Binding-site contacts:
Ligand atom C4 contacts residue ASN89 of chain 1.E at 4.0 Å.
Ligand atom C10 contacts residue HIS92 of chain 1.E at 3.7 Å.
Ligand atom O3 contacts residue HIS92 of chain 1.E at 4.0 Å.
Ligand atom C11 contacts residue HIS92 of chain 1.E at 3.5 Å.
Ligand atom C10 contacts residue LYS283 of chain 1.E at 3.9 Å.
Ligand atom C7 contacts residue HIS92 of chain 1.E at 3.5 Å.
Ligand atom O2 contacts residue GLY279 of chain 1.E at 2.9 Å (h-bond).
Ligand atom N contacts residue ASN89 of chain 1.E at 3.0 Å (h-bond).
Ligand atom C13 contacts residue PRO67 of chain 1.E at 3.8 Å (hydrophobic).
Ligand atom C6 contacts residue HIS92 of chain 1.E at 3.5 Å.
Ligand atom O2 contacts residue SER278 of chain 1.E at 3.1 Å.
Ligand atom C6 contacts residue ALA282 of chain 1.E at 3.6 Å (hydrophobic).
Ligand atom O4 contacts residue HIS92 of chain 1.E at 3.9 Å.
Ligand atom C2 contacts residue ASN89 of chain 1.E at 3.1 Å.
Ligand atom C14 contacts residue PRO67 of chain 1.E at 3.9 Å (hydrophobic).
Ligand atom C13 contacts residue HIS92 of chain 1.E at 3.6 Å.
Ligand atom C9 contacts residue HIS92 of chain 1.E at 3.8 Å.
Ligand atom C17 contacts residue HIS92 of chain 1.E at 3.7 Å.
Ligand atom O1 contacts residue THR64 of chain 1.E at 3.2 Å.
Ligand atom C5 contacts residue HIS92 of chain 1.E at 3.5 Å.
Ligand atom C1 contacts residue ALA282 of chain 1.E at 3.7 Å (hydrophobic).
Ligand atom C contacts residue HIS92 of chain 1.E at 3.8 Å.
Ligand atom C12 contacts residue HIS92 of chain 1.E at 3.3 Å.
Ligand atom C16 contacts residue TYR97 of chain 1.E at 3.3 Å (hydrophobic).
Ligand atom C4 contacts residue HIS92 of chain 1.E at 3.6 Å.
Ligand atom C2 contacts residue ARG87 of chain 1.E at 3.6 Å.
Ligand atom C17 contacts residue PRO67 of chain 1.E at 3.9 Å (hydrophobic).
Ligand atom C8 contacts residue HIS92 of chain 1.E at 3.6 Å.
Ligand atom C17 contacts residue GLY93 of chain 1.E at 3.9 Å.
Ligand atom O1 contacts residue ARG87 of chain 1.E at 2.9 Å (salt-bridge).
Ligand atom S contacts residue ASN89 of chain 1.E at 3.5 Å (h-bond).
Ligand atom O4 contacts residue LYS283 of chain 1.E at 3.4 Å.
Ligand atom C12 contacts residue PRO67 of chain 1.E at 3.6 Å (hydrophobic).
Ligand atom C15 contacts residue GLY93 of chain 1.E at 3.9 Å.
Ligand atom C17 contacts residue TYR97 of chain 1.E at 3.6 Å (hydrophobic).
Ligand atom O contacts residue LYS283 of chain 1.E at 3.4 Å.
Ligand atom C5 contacts residue ASN89 of chain 1.E at 3.9 Å.
Ligand atom C16 contacts residue GLY93 of chain 1.E at 3.5 Å.
Ligand atom O1 contacts residue ASN89 of chain 1.E at 3.0 Å (h-bond).
Ligand atom C1 contacts residue HIS92 of chain 1.E at 3.8 Å.

Sequence of chain 1.E:
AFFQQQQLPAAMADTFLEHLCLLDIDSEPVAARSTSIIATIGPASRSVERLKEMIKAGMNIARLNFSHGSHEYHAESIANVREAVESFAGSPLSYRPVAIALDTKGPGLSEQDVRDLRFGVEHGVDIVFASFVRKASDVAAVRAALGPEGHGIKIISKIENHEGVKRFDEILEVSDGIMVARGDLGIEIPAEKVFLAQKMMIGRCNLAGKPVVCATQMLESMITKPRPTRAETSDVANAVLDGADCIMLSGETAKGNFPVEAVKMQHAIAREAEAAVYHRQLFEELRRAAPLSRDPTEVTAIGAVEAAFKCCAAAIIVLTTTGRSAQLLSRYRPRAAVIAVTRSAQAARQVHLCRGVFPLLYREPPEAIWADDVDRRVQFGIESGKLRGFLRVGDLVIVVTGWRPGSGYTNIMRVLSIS

A small-molecule ligand and the protein it binds are described below.
Small molecule (SMILES): O=C1c2ccccc2C(=O)c2c1cc(S(=O)(=O)N1CCNCC1)c(O)c2O